A small-molecule ligand and the protein it binds are described below.
Small molecule (SMILES): CC[C@H](C)[C@H](NC(=O)[C@@H](NC(=O)[C@H](O)[C@@H](C=O)C(C)C)C(C)C)C(=O)O

Binding-site contacts:
Ligand atom N20 contacts residue LEU127 of chain 1.E at 2.8 Å (h-bond).
Ligand atom C1 contacts residue MET100 of chain 1.E at 3.3 Å (hydrophobic).
Ligand atom O10 contacts residue MET100 of chain 1.E at 3.4 Å.
Ligand atom O12 contacts residue PRO126 of chain 1.E at 3.3 Å.
Ligand atom C23 contacts residue VAL72 of chain 1.E at 3.6 Å (hydrophobic).
Ligand atom C5 contacts residue SER99 of chain 1.E at 3.3 Å.
Ligand atom C6 contacts residue SER99 of chain 1.E at 3.2 Å.
Ligand atom O10 contacts residue SER99 of chain 1.E at 3.4 Å (h-bond).
Ligand atom O10 contacts residue EDO1 of chain 1.X at 3.6 Å.
Ligand atom C23 contacts residue THR147 of chain 1.E at 3.8 Å.
Ligand atom C4 contacts residue GLY70 of chain 1.E at 3.9 Å.
Ligand atom O3 contacts residue SER99 of chain 1.E at 2.2 Å (h-bond).
Ligand atom C21 contacts residue LEU127 of chain 1.E at 3.8 Å (hydrophobic).
Ligand atom O10 contacts residue VAL72 of chain 1.E at 3.5 Å.
Ligand atom C42 contacts residue PRO126 of chain 1.E at 3.5 Å (hydrophobic).
Ligand atom C14 contacts residue LEU127 of chain 1.E at 3.4 Å (hydrophobic).
Ligand atom O19 contacts residue SER71 of chain 1.E at 3.7 Å.
Ligand atom O10 contacts residue GLY70 of chain 1.E at 3.9 Å.
Ligand atom C11 contacts residue GLY70 of chain 1.E at 3.5 Å.
Ligand atom O26 contacts residue GLY128 of chain 1.E at 3.6 Å.
Ligand atom C9 contacts residue SER99 of chain 1.E at 3.5 Å.
Ligand atom O3 contacts residue PRO68 of chain 1.E at 3.6 Å.
Ligand atom C22 contacts residue LEU127 of chain 1.E at 3.6 Å (hydrophobic).
Ligand atom C7 contacts residue GLY70 of chain 1.E at 3.3 Å.
Ligand atom N13 contacts residue VAL72 of chain 1.E at 3.9 Å.
Ligand atom C18 contacts residue LEU127 of chain 1.E at 3.5 Å (hydrophobic).
Ligand atom O3 contacts residue GLY70 of chain 1.E at 2.9 Å (h-bond).
Ligand atom O12 contacts residue VAL72 of chain 1.E at 3.9 Å.
Ligand atom N13 contacts residue GLY70 of chain 1.E at 3.0 Å (h-bond).
Ligand atom O3 contacts residue GLY69 of chain 1.E at 3.2 Å.
Ligand atom C1 contacts residue SER99 of chain 1.E at 1.3 Å.
Ligand atom O3 contacts residue MET100 of chain 1.E at 2.9 Å (h-bond).
Ligand atom C11 contacts residue VAL72 of chain 1.E at 3.7 Å (hydrophobic).
Ligand atom C9 contacts residue GLY70 of chain 1.E at 3.0 Å.
Ligand atom C24 contacts residue HIS143 of chain 1.E at 3.7 Å.
Ligand atom O19 contacts residue VAL72 of chain 1.E at 3.0 Å (h-bond).
Ligand atom O12 contacts residue LEU127 of chain 1.E at 2.8 Å (h-bond).
Ligand atom C18 contacts residue VAL72 of chain 1.E at 3.8 Å (hydrophobic).
Ligand atom C42 contacts residue THR147 of chain 1.E at 3.6 Å.
Ligand atom C4 contacts residue SER99 of chain 1.E at 2.4 Å.

Sequence of chain 1.E:
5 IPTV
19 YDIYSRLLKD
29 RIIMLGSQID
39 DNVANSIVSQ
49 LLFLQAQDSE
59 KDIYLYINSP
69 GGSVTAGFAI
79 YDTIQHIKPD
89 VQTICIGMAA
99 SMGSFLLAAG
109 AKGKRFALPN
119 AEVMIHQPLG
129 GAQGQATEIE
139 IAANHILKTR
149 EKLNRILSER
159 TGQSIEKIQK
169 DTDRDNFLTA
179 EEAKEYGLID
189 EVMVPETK